Binding-site contacts:
Ligand atom O contacts residue GLY279 of chain 1.A at 3.4 Å (h-bond).
Ligand atom CB contacts residue VAL112 of chain 1.A at 3.1 Å (hydrophobic).
Ligand atom CA contacts residue VAL112 of chain 1.A at 3.3 Å (hydrophobic).
Ligand atom NH2 contacts residue ASP304 of chain 1.A at 2.9 Å (salt-bridge).
Ligand atom NE contacts residue GLY274 of chain 1.A at 2.8 Å (h-bond).
Ligand atom CG contacts residue ASP304 of chain 1.A at 3.6 Å.
Ligand atom CZ contacts residue LEU113 of chain 1.A at 3.8 Å (hydrophobic).
Ligand atom C contacts residue GLU277 of chain 1.A at 3.4 Å.
Ligand atom CZ contacts residue THR300 of chain 1.A at 3.4 Å.
Ligand atom N contacts residue VAL112 of chain 1.A at 2.8 Å (h-bond).
Ligand atom O contacts residue ILE280 of chain 1.A at 2.9 Å (h-bond).
Ligand atom O contacts residue VAL281 of chain 1.A at 3.0 Å (h-bond).
Ligand atom NH2 contacts residue PHE303 of chain 1.A at 3.2 Å (h-bond).
Ligand atom NH1 contacts residue THR300 of chain 1.A at 3.1 Å (h-bond).
Ligand atom N contacts residue GLU277 of chain 1.A at 3.0 Å (salt-bridge).
Ligand atom NE contacts residue LEU273 of chain 1.A at 3.5 Å.
Ligand atom CZ contacts residue LEU273 of chain 1.A at 3.8 Å (hydrophobic).
Ligand atom N contacts residue SER111 of chain 1.A at 2.8 Å (h-bond).
Ligand atom CG contacts residue VAL112 of chain 1.A at 3.2 Å (hydrophobic).
Ligand atom NH2 contacts residue THR300 of chain 1.A at 2.9 Å (h-bond).
Ligand atom CZ contacts residue GLY274 of chain 1.A at 3.3 Å.
Ligand atom OXT contacts residue GLY279 of chain 1.A at 3.8 Å.
Ligand atom OXT contacts residue SER111 of chain 1.A at 3.6 Å.
Ligand atom CG contacts residue SER299 of chain 1.A at 3.9 Å.
Ligand atom OXT contacts residue CYS278 of chain 1.A at 3.6 Å.
Ligand atom OXT contacts residue VAL112 of chain 1.A at 3.0 Å (h-bond).
Ligand atom CA contacts residue GLU277 of chain 1.A at 3.2 Å.
Ligand atom NH1 contacts residue PHE301 of chain 1.A at 3.0 Å (h-bond).
Ligand atom CD contacts residue LEU273 of chain 1.A at 3.8 Å (hydrophobic).
Ligand atom C contacts residue GLY279 of chain 1.A at 3.9 Å.
Ligand atom C contacts residue ILE280 of chain 1.A at 3.8 Å (hydrophobic).
Ligand atom NH1 contacts residue GLY274 of chain 1.A at 2.9 Å (h-bond).
Ligand atom NH2 contacts residue SER299 of chain 1.A at 3.8 Å.
Ligand atom CB contacts residue VAL281 of chain 1.A at 3.7 Å (hydrophobic).
Ligand atom C contacts residue VAL112 of chain 1.A at 3.8 Å (hydrophobic).
Ligand atom OXT contacts residue GLU277 of chain 1.A at 3.5 Å (salt-bridge).
Ligand atom CG contacts residue LEU113 of chain 1.A at 3.8 Å (hydrophobic).
Ligand atom CB contacts residue ASP304 of chain 1.A at 3.5 Å.
Ligand atom NH1 contacts residue PHE275 of chain 1.A at 3.8 Å.
Ligand atom CD contacts residue ASP304 of chain 1.A at 3.5 Å.

The protein below binds the small molecule below.
Small molecule (SMILES): NC(=[NH2+])NCCC[C@H](N)C(=O)O

Sequence of chain 1.A:
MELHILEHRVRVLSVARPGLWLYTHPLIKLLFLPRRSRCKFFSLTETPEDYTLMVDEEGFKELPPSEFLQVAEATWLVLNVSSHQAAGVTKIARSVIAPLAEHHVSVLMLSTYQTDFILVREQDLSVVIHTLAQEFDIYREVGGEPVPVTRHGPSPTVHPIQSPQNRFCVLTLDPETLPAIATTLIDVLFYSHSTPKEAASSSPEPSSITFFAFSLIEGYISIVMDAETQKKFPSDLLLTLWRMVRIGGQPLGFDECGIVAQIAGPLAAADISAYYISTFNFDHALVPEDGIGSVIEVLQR